Sequence of chain 1.L:
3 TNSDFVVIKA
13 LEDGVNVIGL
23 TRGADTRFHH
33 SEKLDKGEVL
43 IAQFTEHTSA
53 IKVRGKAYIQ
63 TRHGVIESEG

Binding-site contacts:
Ligand atom CZ2 contacts residue ALA44 of chain 1.V at 3.9 Å (hydrophobic).
Ligand atom CD1 contacts residue SER51 of chain 1.L at 3.4 Å.
Ligand atom N contacts residue THR23 of chain 1.L at 2.9 Å (h-bond).
Ligand atom OXT contacts residue THR50 of chain 1.V at 2.8 Å (h-bond).
Ligand atom O contacts residue THR47 of chain 1.V at 3.5 Å.
Ligand atom CD2 contacts residue THR50 of chain 1.V at 4.0 Å.
Ligand atom CZ2 contacts residue THR50 of chain 1.V at 4.0 Å.
Ligand atom CA contacts residue GLY25 of chain 1.L at 3.5 Å.
Ligand atom N contacts residue THR28 of chain 1.L at 2.8 Å (h-bond).
Ligand atom CA contacts residue SER51 of chain 1.L at 3.9 Å.
Ligand atom CB contacts residue SER51 of chain 1.L at 3.4 Å.
Ligand atom OXT contacts residue HIS31 of chain 1.V at 3.9 Å.
Ligand atom NE1 contacts residue GLN45 of chain 1.V at 2.8 Å (h-bond).
Ligand atom CD1 contacts residue ALA52 of chain 1.L at 4.0 Å (hydrophobic).
Ligand atom CA contacts residue THR23 of chain 1.L at 3.8 Å.
Ligand atom CB contacts residue THR23 of chain 1.L at 3.7 Å.
Ligand atom CE2 contacts residue GLN45 of chain 1.V at 3.9 Å.
Ligand atom OXT contacts residue THR47 of chain 1.V at 2.5 Å (h-bond).
Ligand atom C contacts residue THR47 of chain 1.V at 3.4 Å.
Ligand atom N contacts residue ASP27 of chain 1.L at 3.1 Å (salt-bridge).
Ligand atom CZ3 contacts residue GLY21 of chain 1.V at 3.6 Å.
Ligand atom O contacts residue GLY25 of chain 1.L at 3.1 Å (h-bond).
Ligand atom C contacts residue THR50 of chain 1.V at 3.9 Å.
Ligand atom CG contacts residue SER51 of chain 1.L at 3.8 Å.
Ligand atom CD1 contacts residue THR47 of chain 1.V at 3.7 Å.
Ligand atom CH2 contacts residue GLY21 of chain 1.V at 3.5 Å.
Ligand atom CB contacts residue THR28 of chain 1.L at 3.5 Å.
Ligand atom CE2 contacts residue THR50 of chain 1.V at 3.9 Å.
Ligand atom CZ2 contacts residue ILE53 of chain 1.V at 4.0 Å (hydrophobic).
Ligand atom O contacts residue SER51 of chain 1.L at 2.7 Å (h-bond).
Ligand atom NE1 contacts residue ALA44 of chain 1.V at 3.9 Å.
Ligand atom N contacts residue ARG24 of chain 1.L at 3.9 Å.
Ligand atom N contacts residue GLY25 of chain 1.L at 2.7 Å (h-bond).
Ligand atom O contacts residue ARG24 of chain 1.L at 3.5 Å.
Ligand atom C contacts residue GLY25 of chain 1.L at 3.5 Å.
Ligand atom OXT contacts residue HIS49 of chain 1.V at 3.9 Å.
Ligand atom CD1 contacts residue GLN45 of chain 1.V at 3.6 Å.
Ligand atom CA contacts residue THR28 of chain 1.L at 3.2 Å.
Ligand atom C contacts residue SER51 of chain 1.L at 3.5 Å.
Ligand atom CE3 contacts residue HIS32 of chain 1.V at 4.0 Å.

The protein below binds the small molecule below.
Small molecule (SMILES): N[C@@H](Cc1c[nH]c2ccccc12)C(=O)O

Sequence of chain 1.V:
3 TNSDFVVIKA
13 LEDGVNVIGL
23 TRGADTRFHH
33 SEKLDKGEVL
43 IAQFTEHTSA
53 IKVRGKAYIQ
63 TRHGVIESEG